Binding-site contacts:
Ligand atom O5 contacts residue HIS158 of chain 5.A at 3.8 Å.
Ligand atom O6 contacts residue HIS158 of chain 5.A at 3.4 Å (h-bond).
Ligand atom C1 contacts residue THR160 of chain 5.A at 3.0 Å.
Ligand atom C3 contacts residue THR160 of chain 5.A at 3.9 Å.
Ligand atom O7 contacts residue ASP161 of chain 5.A at 3.7 Å.
Ligand atom C1 contacts residue ASN154 of chain 5.A at 1.6 Å.
Ligand atom C4 contacts residue ASN154 of chain 5.A at 4.3 Å.
Ligand atom O7 contacts residue THR160 of chain 5.A at 2.5 Å.
Ligand atom C8 contacts residue ASN154 of chain 5.A at 4.1 Å.
Ligand atom C3 contacts residue ASN154 of chain 5.A at 3.9 Å.
Ligand atom N2 contacts residue ASN154 of chain 5.A at 3.0 Å (h-bond).
Ligand atom O7 contacts residue ASN154 of chain 5.A at 2.7 Å (h-bond).
Ligand atom C5 contacts residue THR160 of chain 5.A at 3.7 Å.
Ligand atom C5 contacts residue ASN154 of chain 5.A at 3.8 Å.
Ligand atom C4 contacts residue THR160 of chain 5.A at 3.6 Å.
Ligand atom O3 contacts residue THR160 of chain 5.A at 4.3 Å.
Ligand atom C2 contacts residue ASN154 of chain 5.A at 2.5 Å.
Ligand atom N2 contacts residue THR160 of chain 5.A at 3.5 Å.
Ligand atom C8 contacts residue ILE152 of chain 5.A at 4.3 Å (hydrophobic).
Ligand atom O5 contacts residue ASN154 of chain 5.A at 2.4 Å (h-bond).
Ligand atom C6 contacts residue THR160 of chain 5.A at 3.7 Å.
Ligand atom O5 contacts residue THR160 of chain 5.A at 3.2 Å.
Ligand atom C6 contacts residue HIS158 of chain 5.A at 4.0 Å.
Ligand atom C8 contacts residue VAL153 of chain 5.A at 4.4 Å (hydrophobic).
Ligand atom C7 contacts residue ASN154 of chain 5.A at 3.0 Å.
Ligand atom C7 contacts residue THR160 of chain 5.A at 3.4 Å.
Ligand atom C2 contacts residue THR160 of chain 5.A at 2.7 Å.

Sequence of chain 5.A:
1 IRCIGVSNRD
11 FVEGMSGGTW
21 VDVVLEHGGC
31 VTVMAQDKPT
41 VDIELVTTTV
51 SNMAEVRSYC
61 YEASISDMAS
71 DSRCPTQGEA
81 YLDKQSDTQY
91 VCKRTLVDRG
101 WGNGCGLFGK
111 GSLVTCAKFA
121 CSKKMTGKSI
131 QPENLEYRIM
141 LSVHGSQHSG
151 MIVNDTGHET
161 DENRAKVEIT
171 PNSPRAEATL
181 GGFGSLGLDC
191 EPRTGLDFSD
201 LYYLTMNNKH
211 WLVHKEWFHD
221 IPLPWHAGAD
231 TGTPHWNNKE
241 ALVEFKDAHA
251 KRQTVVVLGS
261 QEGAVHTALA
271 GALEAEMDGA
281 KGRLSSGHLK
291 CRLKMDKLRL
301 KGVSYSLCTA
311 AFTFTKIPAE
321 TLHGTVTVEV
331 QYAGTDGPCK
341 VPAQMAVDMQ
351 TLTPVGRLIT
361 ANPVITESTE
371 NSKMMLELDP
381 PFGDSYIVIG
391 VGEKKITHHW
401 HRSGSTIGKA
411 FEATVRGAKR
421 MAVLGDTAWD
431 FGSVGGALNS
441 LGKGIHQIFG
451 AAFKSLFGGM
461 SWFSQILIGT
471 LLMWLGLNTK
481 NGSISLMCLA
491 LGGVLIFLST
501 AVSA

The small molecule below binds the protein below.
Small molecule (SMILES): CC(=O)N[C@@H]1[C@@H](O)[C@H](O)[C@@H](CO)O[C@H]1O